Sequence of chain 1.A:
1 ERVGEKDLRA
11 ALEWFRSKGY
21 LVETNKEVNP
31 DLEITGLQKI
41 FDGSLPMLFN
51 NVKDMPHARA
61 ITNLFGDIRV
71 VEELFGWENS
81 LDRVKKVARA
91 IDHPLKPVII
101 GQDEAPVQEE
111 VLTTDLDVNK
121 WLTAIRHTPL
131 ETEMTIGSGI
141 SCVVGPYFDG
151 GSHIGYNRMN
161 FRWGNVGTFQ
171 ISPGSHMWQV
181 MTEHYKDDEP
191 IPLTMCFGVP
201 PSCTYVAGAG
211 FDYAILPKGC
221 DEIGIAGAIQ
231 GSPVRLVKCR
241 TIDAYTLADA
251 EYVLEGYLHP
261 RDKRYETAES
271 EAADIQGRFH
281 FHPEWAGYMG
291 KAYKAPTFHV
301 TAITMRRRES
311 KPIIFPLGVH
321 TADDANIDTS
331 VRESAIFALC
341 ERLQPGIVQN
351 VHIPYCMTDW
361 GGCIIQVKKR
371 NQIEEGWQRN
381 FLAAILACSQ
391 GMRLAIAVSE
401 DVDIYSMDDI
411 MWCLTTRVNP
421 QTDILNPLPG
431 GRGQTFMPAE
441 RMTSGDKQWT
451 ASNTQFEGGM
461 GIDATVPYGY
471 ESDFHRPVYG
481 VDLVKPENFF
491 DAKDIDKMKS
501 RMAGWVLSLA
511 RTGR

Binding-site contacts:
Ligand atom C1 contacts residue SER172 of chain 1.A at 3.2 Å.
Ligand atom C4 contacts residue TYR156 of chain 1.A at 3.3 Å (hydrophobic).
Ligand atom C10 contacts residue TYR156 of chain 1.A at 3.4 Å (hydrophobic).
Ligand atom C12 contacts residue WC81 of chain 1.H at 3.5 Å.
Ligand atom O10 contacts residue TYR213 of chain 1.A at 2.9 Å (h-bond).
Ligand atom C18 contacts residue WC81 of chain 1.H at 3.5 Å.
Ligand atom N2 contacts residue TYR156 of chain 1.A at 3.2 Å (h-bond).
Ligand atom O1 contacts residue SER172 of chain 1.A at 2.6 Å (h-bond).
Ligand atom O5 contacts residue ALA207 of chain 1.A at 2.8 Å (h-bond).
Ligand atom O8 contacts residue HIS176 of chain 1.A at 2.9 Å (h-bond).
Ligand atom C9 contacts residue ASP324 of chain 1.A at 3.2 Å.
Ligand atom N1 contacts residue GLN170 of chain 1.A at 3.1 Å (h-bond).
Ligand atom O9 contacts residue HIS176 of chain 1.A at 3.2 Å (h-bond).
Ligand atom C4 contacts residue WC81 of chain 1.H at 3.3 Å.
Ligand atom N4 contacts residue WC81 of chain 1.H at 3.2 Å.
Ligand atom C9 contacts residue TYR156 of chain 1.A at 3.5 Å (hydrophobic).
Ligand atom O9 contacts residue K1 of chain 1.K at 2.8 Å.
Ligand atom O5 contacts residue K1 of chain 1.K at 3.5 Å.
Ligand atom O9 contacts residue GLU222 of chain 1.A at 3.3 Å (salt-bridge).
Ligand atom C20 contacts residue ALA209 of chain 1.A at 3.4 Å (hydrophobic).
Ligand atom O3 contacts residue GLN170 of chain 1.A at 3.3 Å.
Ligand atom O9 contacts residue HIS153 of chain 1.A at 3.1 Å (h-bond).
Ligand atom O9 contacts residue FE1 of chain 1.I at 1.9 Å.
Ligand atom O8 contacts residue TYR213 of chain 1.A at 3.4 Å (h-bond).
Ligand atom C14 contacts residue ASP324 of chain 1.A at 3.1 Å.
Ligand atom P1 contacts residue FE1 of chain 1.I at 3.1 Å.
Ligand atom C2 contacts residue WC81 of chain 1.H at 3.4 Å.
Ligand atom O8 contacts residue FE1 of chain 1.I at 3.2 Å.
Ligand atom O6 contacts residue TYR156 of chain 1.A at 3.3 Å (h-bond).
Ligand atom O10 contacts residue GLY210 of chain 1.A at 3.3 Å.
Ligand atom O4 contacts residue ALA207 of chain 1.A at 2.9 Å (h-bond).
Ligand atom C15 contacts residue LEU317 of chain 1.A at 3.3 Å (hydrophobic).
Ligand atom O7 contacts residue ALA209 of chain 1.A at 3.0 Å (h-bond).
Ligand atom C11 contacts residue WC81 of chain 1.H at 3.2 Å.
Ligand atom O5 contacts residue ALA209 of chain 1.A at 2.6 Å (h-bond).
Ligand atom C1 contacts residue TYR156 of chain 1.A at 3.4 Å (hydrophobic).
Ligand atom O4 contacts residue TYR156 of chain 1.A at 3.5 Å (h-bond).
Ligand atom C6 contacts residue TYR156 of chain 1.A at 3.3 Å (hydrophobic).
Ligand atom C17 contacts residue GLY137 of chain 1.A at 3.3 Å.
Ligand atom O3 contacts residue ARG158 of chain 1.A at 2.8 Å (salt-bridge).

A protein and the small-molecule ligand that binds it are described below.
Small molecule (SMILES): Cc1cc2c3c(c1C)C(C)(C)C[C@@H](O)N3c1c(nc(O)[nH]c1=O)N2C[C@H](O)[C@H](O)[C@H](O)COP(=O)(O)O